Binding-site contacts:
Ligand atom C5 contacts residue NAG1 of chain 1.GA at 3.6 Å.
Ligand atom C5 contacts residue ASN332 of chain 1.E at 3.7 Å.
Ligand atom C2 contacts residue NAG2 of chain 1.GA at 3.9 Å.
Ligand atom C7 contacts residue SER333 of chain 1.E at 3.9 Å.
Ligand atom C8 contacts residue SER333 of chain 1.E at 4.3 Å.
Ligand atom O7 contacts residue GLY335 of chain 1.E at 4.2 Å.
Ligand atom N2 contacts residue NAG1 of chain 1.GA at 4.1 Å.
Ligand atom C6 contacts residue NAG2 of chain 1.GA at 4.0 Å.
Ligand atom N2 contacts residue ASN332 of chain 1.E at 2.9 Å (h-bond).
Ligand atom O6 contacts residue NAG1 of chain 1.GA at 4.5 Å.
Ligand atom C1 contacts residue SER357 of chain 1.E at 3.9 Å.
Ligand atom O5 contacts residue NAG1 of chain 1.GA at 3.8 Å.
Ligand atom C7 contacts residue ASN332 of chain 1.E at 3.4 Å.
Ligand atom O5 contacts residue ASN332 of chain 1.E at 2.4 Å (h-bond).
Ligand atom O6 contacts residue ASN332 of chain 1.E at 4.5 Å.
Ligand atom O7 contacts residue SER333 of chain 1.E at 3.3 Å (h-bond).
Ligand atom O3 contacts residue NAG1 of chain 1.GA at 3.6 Å.
Ligand atom C8 contacts residue GLY335 of chain 1.E at 4.4 Å.
Ligand atom C2 contacts residue NAG1 of chain 1.GA at 4.4 Å.
Ligand atom C5 contacts residue NAG2 of chain 1.GA at 3.9 Å.
Ligand atom C2 contacts residue SER357 of chain 1.E at 3.9 Å.
Ligand atom C8 contacts residue THR341 of chain 1.E at 3.8 Å.
Ligand atom N2 contacts residue SER357 of chain 1.E at 4.0 Å.
Ligand atom O2 contacts residue NAG2 of chain 1.GA at 3.1 Å (h-bond).
Ligand atom C2 contacts residue ASN332 of chain 1.E at 2.4 Å.
Ligand atom C6 contacts residue NAG1 of chain 1.GA at 3.2 Å.
Ligand atom O6 contacts residue NAG2 of chain 1.GA at 3.9 Å.
Ligand atom C8 contacts residue ASN332 of chain 1.E at 4.5 Å.
Ligand atom O5 contacts residue SER357 of chain 1.E at 4.4 Å.
Ligand atom C3 contacts residue ASN332 of chain 1.E at 3.8 Å.
Ligand atom O7 contacts residue ASN332 of chain 1.E at 3.5 Å (h-bond).
Ligand atom C1 contacts residue SER333 of chain 1.E at 4.3 Å.
Ligand atom C4 contacts residue ASN332 of chain 1.E at 4.2 Å.
Ligand atom O4 contacts residue NAG2 of chain 1.GA at 3.8 Å.
Ligand atom C1 contacts residue ASN332 of chain 1.E at 1.4 Å.

Sequence of chain 1.E:
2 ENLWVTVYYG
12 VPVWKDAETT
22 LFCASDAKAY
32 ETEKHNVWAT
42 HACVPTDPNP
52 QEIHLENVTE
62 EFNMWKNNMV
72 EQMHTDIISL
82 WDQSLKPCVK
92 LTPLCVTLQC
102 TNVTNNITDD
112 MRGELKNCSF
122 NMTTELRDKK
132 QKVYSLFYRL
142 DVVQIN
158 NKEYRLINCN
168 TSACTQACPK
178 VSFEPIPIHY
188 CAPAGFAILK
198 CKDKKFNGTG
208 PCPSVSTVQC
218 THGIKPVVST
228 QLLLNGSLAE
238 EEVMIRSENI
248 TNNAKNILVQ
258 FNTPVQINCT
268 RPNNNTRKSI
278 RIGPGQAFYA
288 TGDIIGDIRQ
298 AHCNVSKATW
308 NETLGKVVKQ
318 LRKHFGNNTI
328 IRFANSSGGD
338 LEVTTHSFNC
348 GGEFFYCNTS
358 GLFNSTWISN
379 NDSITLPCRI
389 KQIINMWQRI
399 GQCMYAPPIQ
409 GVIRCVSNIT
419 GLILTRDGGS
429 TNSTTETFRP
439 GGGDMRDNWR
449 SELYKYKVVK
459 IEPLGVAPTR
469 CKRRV

A small-molecule ligand and the protein it binds are described below.
Small molecule (SMILES): CC(=O)N[C@H]1[C@H](O[C@H]2[C@H](O)[C@@H](NC(C)=O)CO[C@@H]2CO)O[C@H](CO)[C@@H](O[C@@H]2O[C@H](CO)[C@@H](O)[C@H](O)[C@@H]2O)[C@@H]1O